Sequence of chain 1.QA:
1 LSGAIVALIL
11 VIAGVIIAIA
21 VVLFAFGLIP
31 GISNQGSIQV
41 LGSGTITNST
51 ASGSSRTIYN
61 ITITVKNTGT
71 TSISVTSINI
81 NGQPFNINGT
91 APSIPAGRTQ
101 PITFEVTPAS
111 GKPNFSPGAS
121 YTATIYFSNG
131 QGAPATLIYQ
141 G

Binding-site contacts:
Ligand atom O6 contacts residue GLY89 of chain 1.QA at 4.0 Å.
Ligand atom C2 contacts residue ASN88 of chain 1.QA at 2.6 Å.
Ligand atom C5 contacts residue ASN88 of chain 1.QA at 3.6 Å.
Ligand atom C3 contacts residue ASN88 of chain 1.QA at 3.9 Å.
Ligand atom C4 contacts residue ASN88 of chain 1.QA at 4.2 Å.
Ligand atom C7 contacts residue ASN88 of chain 1.QA at 4.3 Å.
Ligand atom C2 contacts residue GLU105 of chain 1.QA at 4.5 Å.
Ligand atom N2 contacts residue ASN88 of chain 1.QA at 3.1 Å (h-bond).
Ligand atom O5 contacts residue ASN88 of chain 1.QA at 2.3 Å (h-bond).
Ligand atom C7 contacts residue ARG56 of chain 1.QA at 4.1 Å.
Ligand atom N2 contacts residue ILE58 of chain 1.QA at 3.4 Å.
Ligand atom C2 contacts residue ILE58 of chain 1.QA at 4.3 Å (hydrophobic).
Ligand atom C8 contacts residue ARG56 of chain 1.QA at 3.6 Å.
Ligand atom C2 contacts residue ARG56 of chain 1.QA at 3.8 Å.
Ligand atom C1 contacts residue ILE58 of chain 1.QA at 4.4 Å (hydrophobic).
Ligand atom C1 contacts residue ASN88 of chain 1.QA at 1.4 Å.
Ligand atom N2 contacts residue ARG56 of chain 1.QA at 3.2 Å (salt-bridge).
Ligand atom C7 contacts residue ILE58 of chain 1.QA at 3.7 Å (hydrophobic).
Ligand atom C6 contacts residue GLY89 of chain 1.QA at 4.1 Å.
Ligand atom C8 contacts residue ILE58 of chain 1.QA at 3.5 Å (hydrophobic).
Ligand atom O5 contacts residue GLY89 of chain 1.QA at 4.0 Å.
Ligand atom C1 contacts residue ARG56 of chain 1.QA at 3.4 Å.

The small molecule below binds the protein below.
Small molecule (SMILES): CC(=O)N[C@@H]1[C@@H](O)[C@H](O)[C@@H](CO)O[C@H]1O